Sequence of chain 1.A:
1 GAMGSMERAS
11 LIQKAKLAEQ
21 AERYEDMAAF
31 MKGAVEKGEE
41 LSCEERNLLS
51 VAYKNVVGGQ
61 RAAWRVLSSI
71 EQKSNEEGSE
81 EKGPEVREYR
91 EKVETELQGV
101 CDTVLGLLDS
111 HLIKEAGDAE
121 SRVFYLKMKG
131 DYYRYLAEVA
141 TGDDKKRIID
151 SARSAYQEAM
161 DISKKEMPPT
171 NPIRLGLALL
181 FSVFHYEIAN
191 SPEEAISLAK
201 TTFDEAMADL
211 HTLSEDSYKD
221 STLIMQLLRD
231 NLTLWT

This small molecule binds to this protein.
Small molecule (SMILES): CC(C)C[C@H](NC(=O)[C@@H](NC(=O)[C@H](CC1=NC=NC1)NC(=O)[C@@H](N)CO)[C@@H](C)OP(=O)(O)O)C(=O)N1CCC[C@H]1C(=O)N[C@H](C=O)CS

Binding-site contacts:
Ligand atom O contacts residue LYS127 of chain 1.A at 3.0 Å (salt-bridge).
Ligand atom CD contacts residue SER50 of chain 1.A at 3.7 Å.
Ligand atom O3P contacts residue ARG134 of chain 1.A at 2.9 Å (salt-bridge).
Ligand atom OG contacts residue TRP235 of chain 1.A at 3.2 Å (h-bond).
Ligand atom O1P contacts residue LYS54 of chain 1.A at 2.6 Å (salt-bridge).
Ligand atom CG contacts residue SER50 of chain 1.A at 3.3 Å.
Ligand atom O1P contacts residue ARG61 of chain 1.A at 3.0 Å (salt-bridge).
Ligand atom O contacts residue LYS54 of chain 1.A at 2.5 Å (salt-bridge).
Ligand atom C contacts residue LYS54 of chain 1.A at 3.7 Å.
Ligand atom CB contacts residue GLU187 of chain 1.A at 3.2 Å.
Ligand atom O contacts residue LYS54 of chain 1.A at 3.7 Å.
Ligand atom CG2 contacts residue LEU180 of chain 1.A at 3.6 Å (hydrophobic).
Ligand atom O contacts residue LEU179 of chain 1.A at 3.4 Å.
Ligand atom O2P contacts residue ARG61 of chain 1.A at 2.9 Å (salt-bridge).
Ligand atom O contacts residue VAL183 of chain 1.A at 3.6 Å.
Ligand atom CD1 contacts residue LEU227 of chain 1.A at 3.6 Å (hydrophobic).
Ligand atom OG contacts residue GLU187 of chain 1.A at 3.0 Å (salt-bridge).
Ligand atom N contacts residue ASN231 of chain 1.A at 2.8 Å (h-bond).
Ligand atom P contacts residue ARG134 of chain 1.A at 3.7 Å.
Ligand atom CG contacts residue LEU179 of chain 1.A at 3.8 Å (hydrophobic).
Ligand atom O3P contacts residue LYS54 of chain 1.A at 3.4 Å.
Ligand atom CA contacts residue ASN231 of chain 1.A at 3.8 Å.
Ligand atom CB contacts residue ASN231 of chain 1.A at 3.8 Å.
Ligand atom CA contacts residue LEU180 of chain 1.A at 3.5 Å (hydrophobic).
Ligand atom CD1 contacts residue ILE224 of chain 1.A at 3.7 Å (hydrophobic).
Ligand atom P contacts residue ARG61 of chain 1.A at 3.7 Å.
Ligand atom C contacts residue LEU180 of chain 1.A at 3.6 Å (hydrophobic).
Ligand atom CB contacts residue LEU180 of chain 1.A at 3.1 Å (hydrophobic).
Ligand atom O2P contacts residue ARG134 of chain 1.A at 2.8 Å (salt-bridge).
Ligand atom O contacts residue LEU180 of chain 1.A at 3.2 Å.
Ligand atom CA contacts residue ASN231 of chain 1.A at 3.5 Å.
Ligand atom O3P contacts residue TYR135 of chain 1.A at 2.7 Å (h-bond).
Ligand atom CG2 contacts residue VAL183 of chain 1.A at 3.7 Å (hydrophobic).
Ligand atom C contacts residue ASN231 of chain 1.A at 3.7 Å.
Ligand atom P contacts residue LYS54 of chain 1.A at 3.6 Å.
Ligand atom CG contacts residue LEU227 of chain 1.A at 3.7 Å (hydrophobic).
Ligand atom CD2 contacts residue ASN231 of chain 1.A at 3.2 Å.
Ligand atom N contacts residue LEU180 of chain 1.A at 3.0 Å.
Ligand atom O contacts residue ASN231 of chain 1.A at 3.1 Å (h-bond).
Ligand atom CD2 contacts residue LEU227 of chain 1.A at 3.7 Å (hydrophobic).